Sequence of chain 1.U:
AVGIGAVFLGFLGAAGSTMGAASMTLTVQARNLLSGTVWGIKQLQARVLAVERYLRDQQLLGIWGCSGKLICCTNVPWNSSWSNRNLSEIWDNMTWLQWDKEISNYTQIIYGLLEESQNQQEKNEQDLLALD

A small-molecule ligand and the protein it binds are described below.
Small molecule (SMILES): CC(=O)N[C@H]1[C@H](O[C@H]2[C@H](O)[C@@H](NC(C)=O)CO[C@@H]2CO)O[C@H](CO)[C@@H](O)[C@@H]1O

Binding-site contacts:
Ligand atom C7 contacts residue TYR57 of chain 1.W at 2.8 Å (hydrophobic).
Ligand atom O6 contacts residue GLN119 of chain 1.U at 4.1 Å.
Ligand atom O7 contacts residue TYR57 of chain 1.W at 2.4 Å (h-bond).
Ligand atom C3 contacts residue ASN58 of chain 1.V at 3.9 Å.
Ligand atom O5 contacts residue ASN58 of chain 1.V at 2.4 Å (h-bond).
Ligand atom C2 contacts residue TYR57 of chain 1.W at 4.2 Å (hydrophobic).
Ligand atom C1 contacts residue TYR57 of chain 1.W at 4.0 Å (hydrophobic).
Ligand atom N2 contacts residue TYR57 of chain 1.W at 3.6 Å.
Ligand atom C5 contacts residue ASN58 of chain 1.V at 3.7 Å.
Ligand atom O7 contacts residue ASN58 of chain 1.V at 3.1 Å (h-bond).
Ligand atom C8 contacts residue ASN58 of chain 1.V at 4.4 Å.
Ligand atom C4 contacts residue ASN58 of chain 1.V at 4.3 Å.
Ligand atom C2 contacts residue ASN58 of chain 1.V at 2.6 Å.
Ligand atom N2 contacts residue ASN58 of chain 1.V at 3.0 Å (h-bond).
Ligand atom C1 contacts residue ASN58 of chain 1.V at 1.4 Å.
Ligand atom C7 contacts residue ASN58 of chain 1.V at 3.3 Å.
Ligand atom C8 contacts residue TYR57 of chain 1.W at 3.1 Å (hydrophobic).

Sequence of chain 1.W:
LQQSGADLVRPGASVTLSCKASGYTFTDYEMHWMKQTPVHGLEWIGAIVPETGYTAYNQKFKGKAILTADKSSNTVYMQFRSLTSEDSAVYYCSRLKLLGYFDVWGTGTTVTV

Sequence of chain 1.V:
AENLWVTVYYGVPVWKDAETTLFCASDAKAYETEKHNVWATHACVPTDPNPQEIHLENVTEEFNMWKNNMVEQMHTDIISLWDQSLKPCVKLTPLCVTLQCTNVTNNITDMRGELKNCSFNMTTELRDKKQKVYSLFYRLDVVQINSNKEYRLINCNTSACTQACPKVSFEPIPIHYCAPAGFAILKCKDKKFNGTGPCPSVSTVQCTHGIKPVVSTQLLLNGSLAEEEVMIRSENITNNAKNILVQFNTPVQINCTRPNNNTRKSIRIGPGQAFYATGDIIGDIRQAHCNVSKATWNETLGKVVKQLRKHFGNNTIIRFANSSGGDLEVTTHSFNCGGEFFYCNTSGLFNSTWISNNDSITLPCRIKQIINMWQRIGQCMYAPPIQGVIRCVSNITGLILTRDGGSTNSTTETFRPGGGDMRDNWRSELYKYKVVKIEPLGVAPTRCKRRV